This protein binds this small molecule.
Small molecule (SMILES): N[C@@H](CCC(O)(O)C=O)C(=O)O

Binding-site contacts:
Ligand atom C contacts residue GLY92 of chain 2.B at 4.1 Å.
Ligand atom CG contacts residue THR13 of chain 2.B at 1.6 Å.
Ligand atom CG contacts residue TYR27 of chain 2.B at 2.1 Å (hydrophobic).
Ligand atom C contacts residue GLU61 of chain 2.B at 3.5 Å.
Ligand atom CA contacts residue THR13 of chain 2.B at 3.8 Å.
Ligand atom CB contacts residue THR13 of chain 2.B at 2.7 Å.
Ligand atom OXT contacts residue GLY92 of chain 2.B at 3.9 Å.
Ligand atom CE contacts residue THR13 of chain 2.B at 2.2 Å.
Ligand atom CE contacts residue SER118 of chain 2.B at 3.5 Å.
Ligand atom O contacts residue ASP94 of chain 2.B at 3.3 Å (salt-bridge).
Ligand atom O contacts residue THR93 of chain 2.B at 3.6 Å.
Ligand atom OE1 contacts residue THR93 of chain 2.B at 3.0 Å (h-bond).
Ligand atom O contacts residue GLU61 of chain 2.B at 3.8 Å.
Ligand atom CA contacts residue GLU287 of chain 2.A at 3.3 Å.
Ligand atom OE1 contacts residue SER118 of chain 2.B at 2.8 Å (h-bond).
Ligand atom O contacts residue SER60 of chain 2.B at 3.0 Å (h-bond).
Ligand atom N contacts residue GLU61 of chain 2.B at 3.0 Å (salt-bridge).
Ligand atom OXT contacts residue SER60 of chain 2.B at 3.2 Å (h-bond).
Ligand atom O contacts residue GLY92 of chain 2.B at 3.6 Å.
Ligand atom CD contacts residue TYR27 of chain 2.B at 1.1 Å (hydrophobic).
Ligand atom CE contacts residue THR93 of chain 2.B at 3.5 Å.
Ligand atom CB contacts residue TYR27 of chain 2.B at 3.1 Å (hydrophobic).
Ligand atom N contacts residue ASP94 of chain 2.B at 2.8 Å (salt-bridge).
Ligand atom CA contacts residue ASP94 of chain 2.B at 3.9 Å.
Ligand atom OXT contacts residue ALA59 of chain 2.B at 3.5 Å.
Ligand atom OXT contacts residue GLY12 of chain 2.B at 3.6 Å.
Ligand atom OXT contacts residue GLU61 of chain 2.B at 3.9 Å.
Ligand atom CD contacts residue THR13 of chain 2.B at 1.4 Å.
Ligand atom CB contacts residue GLU287 of chain 2.A at 3.5 Å.
Ligand atom CE contacts residue MET119 of chain 2.B at 4.0 Å (hydrophobic).
Ligand atom OE1 contacts residue TYR27 of chain 2.B at 3.2 Å (h-bond).
Ligand atom OXT contacts residue ALA29 of chain 2.B at 3.9 Å.
Ligand atom CE contacts residue TYR27 of chain 2.B at 2.3 Å (hydrophobic).
Ligand atom CB contacts residue ASP94 of chain 2.B at 3.8 Å.
Ligand atom N contacts residue SER251 of chain 2.A at 3.5 Å (h-bond).
Ligand atom CA contacts residue GLU61 of chain 2.B at 3.7 Å.
Ligand atom C contacts residue SER60 of chain 2.B at 3.8 Å.
Ligand atom OE1 contacts residue THR13 of chain 2.B at 2.1 Å (h-bond).
Ligand atom N contacts residue GLU287 of chain 2.A at 2.7 Å (salt-bridge).
Ligand atom CG contacts residue GLU287 of chain 2.A at 3.9 Å.

Sequence of chain 2.A:
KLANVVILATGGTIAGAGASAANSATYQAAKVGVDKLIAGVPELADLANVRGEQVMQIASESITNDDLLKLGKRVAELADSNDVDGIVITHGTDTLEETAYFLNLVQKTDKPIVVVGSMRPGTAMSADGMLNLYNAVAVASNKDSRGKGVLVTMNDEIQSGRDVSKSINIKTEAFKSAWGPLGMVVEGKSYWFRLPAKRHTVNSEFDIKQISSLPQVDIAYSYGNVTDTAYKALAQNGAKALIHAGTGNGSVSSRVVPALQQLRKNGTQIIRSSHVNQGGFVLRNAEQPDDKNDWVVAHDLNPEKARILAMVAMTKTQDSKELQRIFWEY

Sequence of chain 2.B:
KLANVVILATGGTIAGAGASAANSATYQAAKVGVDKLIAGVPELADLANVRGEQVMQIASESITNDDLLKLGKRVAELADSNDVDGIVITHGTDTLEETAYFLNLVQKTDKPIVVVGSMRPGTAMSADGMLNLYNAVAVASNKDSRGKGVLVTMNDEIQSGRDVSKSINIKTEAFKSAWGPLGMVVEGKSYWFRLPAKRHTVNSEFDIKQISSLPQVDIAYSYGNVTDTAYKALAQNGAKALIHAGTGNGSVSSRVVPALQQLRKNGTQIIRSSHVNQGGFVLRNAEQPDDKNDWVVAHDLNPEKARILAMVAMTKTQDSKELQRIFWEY